A small-molecule ligand and the protein it binds are described below.
Small molecule (SMILES): C/C=C/Cn1cc(-c2cccc(C(=O)N(C)C)c2)c2cc[nH]c2c1=O

Binding-site contacts:
Ligand atom C17 contacts residue PHE23 of chain 1.A at 4.1 Å (hydrophobic).
Ligand atom O23 contacts residue PHE23 of chain 1.A at 3.7 Å.
Ligand atom C1 contacts residue PHE23 of chain 1.A at 3.6 Å (hydrophobic).
Ligand atom C26 contacts residue ILE32 of chain 1.A at 3.5 Å (hydrophobic).
Ligand atom C16 contacts residue ILE32 of chain 1.A at 3.8 Å (hydrophobic).
Ligand atom C6 contacts residue VAL28 of chain 1.A at 4.0 Å (hydrophobic).
Ligand atom C9 contacts residue TYR85 of chain 1.A at 3.7 Å (hydrophobic).
Ligand atom N11 contacts residue TYR78 of chain 1.A at 3.9 Å.
Ligand atom C13 contacts residue ASN79 of chain 1.A at 3.8 Å.
Ligand atom N5 contacts residue VAL28 of chain 1.A at 3.7 Å.
Ligand atom C6 contacts residue PHE23 of chain 1.A at 3.4 Å (hydrophobic).
Ligand atom C3 contacts residue PHE24 of chain 1.A at 3.6 Å (hydrophobic).
Ligand atom C3 contacts residue PHE23 of chain 1.A at 3.8 Å (hydrophobic).
Ligand atom N11 contacts residue TYR85 of chain 1.A at 3.8 Å.
Ligand atom C4 contacts residue PHE23 of chain 1.A at 3.6 Å (hydrophobic).
Ligand atom C25 contacts residue TYR85 of chain 1.A at 3.8 Å (hydrophobic).
Ligand atom C8 contacts residue TYR85 of chain 1.A at 4.0 Å (hydrophobic).
Ligand atom N5 contacts residue PHE23 of chain 1.A at 4.0 Å.
Ligand atom N11 contacts residue ALA33 of chain 1.A at 4.1 Å.
Ligand atom C21 contacts residue ILE32 of chain 1.A at 3.9 Å (hydrophobic).
Ligand atom C20 contacts residue TYR85 of chain 1.A at 4.1 Å (hydrophobic).
Ligand atom C2 contacts residue TYR85 of chain 1.A at 3.9 Å (hydrophobic).
Ligand atom C22 contacts residue TYR85 of chain 1.A at 3.7 Å (hydrophobic).
Ligand atom C1 contacts residue TYR85 of chain 1.A at 3.7 Å (hydrophobic).
Ligand atom C20 contacts residue PHE23 of chain 1.A at 4.1 Å (hydrophobic).
Ligand atom C21 contacts residue TYR85 of chain 1.A at 3.5 Å (hydrophobic).
Ligand atom C10 contacts residue ASN79 of chain 1.A at 3.7 Å.
Ligand atom C10 contacts residue ALA33 of chain 1.A at 4.0 Å (hydrophobic).
Ligand atom C26 contacts residue TYR85 of chain 1.A at 3.5 Å (hydrophobic).
Ligand atom C1 contacts residue PHE24 of chain 1.A at 3.6 Å (hydrophobic).
Ligand atom C14 contacts residue ASN79 of chain 1.A at 3.8 Å.
Ligand atom C2 contacts residue PHE23 of chain 1.A at 3.6 Å (hydrophobic).
Ligand atom C10 contacts residue TYR85 of chain 1.A at 3.5 Å (hydrophobic).
Ligand atom C9 contacts residue ILE32 of chain 1.A at 3.7 Å (hydrophobic).
Ligand atom C17 contacts residue ILE32 of chain 1.A at 4.0 Å (hydrophobic).
Ligand atom C21 contacts residue PHE23 of chain 1.A at 3.9 Å (hydrophobic).
Ligand atom N24 contacts residue TYR85 of chain 1.A at 3.4 Å (h-bond).
Ligand atom O15 contacts residue ASN79 of chain 1.A at 2.9 Å (h-bond).
Ligand atom N11 contacts residue ASN79 of chain 1.A at 2.9 Å (h-bond).
Ligand atom C4 contacts residue VAL28 of chain 1.A at 3.5 Å (hydrophobic).

Sequence of chain 1.A:
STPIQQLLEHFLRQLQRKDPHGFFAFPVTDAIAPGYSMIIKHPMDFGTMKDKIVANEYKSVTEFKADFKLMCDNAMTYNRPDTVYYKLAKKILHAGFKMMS